Sequence of chain 1.B:
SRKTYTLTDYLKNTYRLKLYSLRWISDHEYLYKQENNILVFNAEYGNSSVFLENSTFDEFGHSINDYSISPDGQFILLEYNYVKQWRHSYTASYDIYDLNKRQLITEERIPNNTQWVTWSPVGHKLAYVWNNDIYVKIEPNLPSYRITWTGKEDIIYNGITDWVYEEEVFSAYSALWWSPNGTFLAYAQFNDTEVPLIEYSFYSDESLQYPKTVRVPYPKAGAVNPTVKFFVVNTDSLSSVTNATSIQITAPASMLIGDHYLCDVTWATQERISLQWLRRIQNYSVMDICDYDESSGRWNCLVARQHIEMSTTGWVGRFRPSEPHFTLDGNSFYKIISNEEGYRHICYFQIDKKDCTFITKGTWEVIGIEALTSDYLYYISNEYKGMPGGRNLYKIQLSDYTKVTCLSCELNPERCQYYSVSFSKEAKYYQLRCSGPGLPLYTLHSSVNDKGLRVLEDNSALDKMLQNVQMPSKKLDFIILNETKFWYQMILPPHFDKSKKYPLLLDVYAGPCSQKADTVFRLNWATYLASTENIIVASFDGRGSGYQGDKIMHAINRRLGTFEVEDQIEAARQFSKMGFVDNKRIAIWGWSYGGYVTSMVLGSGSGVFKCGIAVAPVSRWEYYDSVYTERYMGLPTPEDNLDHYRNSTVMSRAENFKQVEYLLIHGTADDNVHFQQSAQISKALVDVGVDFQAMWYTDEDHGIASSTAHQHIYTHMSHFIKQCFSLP

The small molecule below binds the protein below.
Small molecule (SMILES): CC(=O)N[C@@H]1[C@@H](O)[C@H](O)[C@@H](CO)O[C@H]1O

Binding-site contacts:
Ligand atom C3 contacts residue GLU35 of chain 1.B at 4.4 Å.
Ligand atom C4 contacts residue ASN54 of chain 1.B at 4.2 Å.
Ligand atom O3 contacts residue GLU35 of chain 1.B at 3.7 Å.
Ligand atom C7 contacts residue ASN54 of chain 1.B at 3.1 Å.
Ligand atom C6 contacts residue ASN37 of chain 1.B at 3.7 Å.
Ligand atom O5 contacts residue GLU35 of chain 1.B at 4.3 Å.
Ligand atom C2 contacts residue ASN54 of chain 1.B at 2.5 Å.
Ligand atom C8 contacts residue ASN54 of chain 1.B at 3.5 Å.
Ligand atom C1 contacts residue ASN54 of chain 1.B at 1.5 Å.
Ligand atom C2 contacts residue GLU35 of chain 1.B at 3.7 Å.
Ligand atom C5 contacts residue ASN37 of chain 1.B at 3.8 Å.
Ligand atom O5 contacts residue ASN37 of chain 1.B at 2.9 Å (h-bond).
Ligand atom C4 contacts residue GLU35 of chain 1.B at 3.8 Å.
Ligand atom O5 contacts residue ASN54 of chain 1.B at 2.5 Å (h-bond).
Ligand atom O6 contacts residue ASN37 of chain 1.B at 4.1 Å.
Ligand atom N2 contacts residue ASN54 of chain 1.B at 2.6 Å (h-bond).
Ligand atom C7 contacts residue GLU35 of chain 1.B at 4.3 Å.
Ligand atom C1 contacts residue GLU35 of chain 1.B at 4.1 Å.
Ligand atom C1 contacts residue ASN37 of chain 1.B at 4.0 Å.
Ligand atom O7 contacts residue GLU35 of chain 1.B at 3.8 Å.
Ligand atom C5 contacts residue ASN54 of chain 1.B at 3.5 Å.
Ligand atom N2 contacts residue GLU35 of chain 1.B at 4.5 Å.
Ligand atom O7 contacts residue ASN54 of chain 1.B at 4.0 Å.
Ligand atom O6 contacts residue GLU35 of chain 1.B at 4.2 Å.
Ligand atom C3 contacts residue ASN54 of chain 1.B at 3.6 Å.
Ligand atom O4 contacts residue GLU35 of chain 1.B at 3.6 Å (salt-bridge).